The small molecule below binds the protein below.
Small molecule (SMILES): Cc1ccc(Cl)c(N(CC#N)c2cc(Nc3ccc(OC[C@H](O)CN(C)C)cc3)ncn2)c1

Sequence of chain 1.C:
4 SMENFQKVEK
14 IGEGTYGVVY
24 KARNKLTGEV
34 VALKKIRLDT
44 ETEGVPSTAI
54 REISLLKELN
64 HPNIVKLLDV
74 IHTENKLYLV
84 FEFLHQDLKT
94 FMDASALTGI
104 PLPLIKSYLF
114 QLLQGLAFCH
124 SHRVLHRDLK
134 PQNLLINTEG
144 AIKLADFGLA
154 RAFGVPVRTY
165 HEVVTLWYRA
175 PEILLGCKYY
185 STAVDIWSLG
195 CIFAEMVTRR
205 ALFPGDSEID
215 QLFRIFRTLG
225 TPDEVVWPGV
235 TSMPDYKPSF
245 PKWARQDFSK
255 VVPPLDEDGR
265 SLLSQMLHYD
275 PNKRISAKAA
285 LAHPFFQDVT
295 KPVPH

Binding-site contacts:
Ligand atom N6 contacts residue LEU138 of chain 1.C at 3.6 Å.
Ligand atom N19 contacts residue LEU87 of chain 1.C at 2.8 Å (h-bond).
Ligand atom C33 contacts residue ILE14 of chain 1.C at 3.6 Å (hydrophobic).
Ligand atom N19 contacts residue PHE86 of chain 1.C at 3.9 Å.
Ligand atom C33 contacts residue GLY15 of chain 1.C at 3.9 Å.
Ligand atom CL1 contacts residue LEU138 of chain 1.C at 3.9 Å.
Ligand atom C9 contacts residue VAL22 of chain 1.C at 3.6 Å (hydrophobic).
Ligand atom CL1 contacts residue ASP149 of chain 1.C at 3.8 Å.
Ligand atom C33 contacts residue GLU16 of chain 1.C at 3.7 Å.
Ligand atom O26 contacts residue ASP90 of chain 1.C at 3.1 Å (salt-bridge).
Ligand atom C23 contacts residue ILE14 of chain 1.C at 3.9 Å (hydrophobic).
Ligand atom C25 contacts residue HIS88 of chain 1.C at 3.6 Å.
Ligand atom C25 contacts residue LEU87 of chain 1.C at 3.4 Å (hydrophobic).
Ligand atom C12 contacts residue GLN135 of chain 1.C at 3.5 Å.
Ligand atom C3 contacts residue LEU138 of chain 1.C at 3.9 Å (hydrophobic).
Ligand atom CL1 contacts residue ALA148 of chain 1.C at 3.2 Å.
Ligand atom N6 contacts residue LEU87 of chain 1.C at 3.3 Å (h-bond).
Ligand atom C24 contacts residue HIS88 of chain 1.C at 3.6 Å.
Ligand atom C25 contacts residue PHE86 of chain 1.C at 3.6 Å (hydrophobic).
Ligand atom C21 contacts residue LEU138 of chain 1.C at 3.5 Å (hydrophobic).
Ligand atom C23 contacts residue ASP90 of chain 1.C at 3.6 Å.
Ligand atom N18 contacts residue ALA148 of chain 1.C at 3.8 Å.
Ligand atom N2 contacts residue ALA35 of chain 1.C at 3.7 Å.
Ligand atom N18 contacts residue ASP149 of chain 1.C at 3.4 Å (salt-bridge).
Ligand atom C1 contacts residue LEU138 of chain 1.C at 3.5 Å (hydrophobic).
Ligand atom C5 contacts residue LEU87 of chain 1.C at 3.9 Å (hydrophobic).
Ligand atom N6 contacts residue GLU85 of chain 1.C at 3.6 Å.
Ligand atom C1 contacts residue ALA35 of chain 1.C at 3.7 Å (hydrophobic).
Ligand atom C20 contacts residue LEU87 of chain 1.C at 3.3 Å (hydrophobic).
Ligand atom C22 contacts residue ILE14 of chain 1.C at 3.9 Å (hydrophobic).
Ligand atom N18 contacts residue PHE84 of chain 1.C at 3.8 Å.
Ligand atom C32 contacts residue ILE14 of chain 1.C at 3.6 Å (hydrophobic).
Ligand atom C28 contacts residue ASP90 of chain 1.C at 3.4 Å.
Ligand atom C22 contacts residue ASP90 of chain 1.C at 3.3 Å.
Ligand atom C29 contacts residue ASP90 of chain 1.C at 3.1 Å.
Ligand atom C1 contacts residue GLU85 of chain 1.C at 3.1 Å.
Ligand atom C5 contacts residue LEU138 of chain 1.C at 3.9 Å (hydrophobic).
Ligand atom C27 contacts residue ASP90 of chain 1.C at 3.8 Å.
Ligand atom N2 contacts residue LEU138 of chain 1.C at 3.6 Å.
Ligand atom N6 contacts residue ALA35 of chain 1.C at 3.9 Å.